Sequence of chain 1.B:
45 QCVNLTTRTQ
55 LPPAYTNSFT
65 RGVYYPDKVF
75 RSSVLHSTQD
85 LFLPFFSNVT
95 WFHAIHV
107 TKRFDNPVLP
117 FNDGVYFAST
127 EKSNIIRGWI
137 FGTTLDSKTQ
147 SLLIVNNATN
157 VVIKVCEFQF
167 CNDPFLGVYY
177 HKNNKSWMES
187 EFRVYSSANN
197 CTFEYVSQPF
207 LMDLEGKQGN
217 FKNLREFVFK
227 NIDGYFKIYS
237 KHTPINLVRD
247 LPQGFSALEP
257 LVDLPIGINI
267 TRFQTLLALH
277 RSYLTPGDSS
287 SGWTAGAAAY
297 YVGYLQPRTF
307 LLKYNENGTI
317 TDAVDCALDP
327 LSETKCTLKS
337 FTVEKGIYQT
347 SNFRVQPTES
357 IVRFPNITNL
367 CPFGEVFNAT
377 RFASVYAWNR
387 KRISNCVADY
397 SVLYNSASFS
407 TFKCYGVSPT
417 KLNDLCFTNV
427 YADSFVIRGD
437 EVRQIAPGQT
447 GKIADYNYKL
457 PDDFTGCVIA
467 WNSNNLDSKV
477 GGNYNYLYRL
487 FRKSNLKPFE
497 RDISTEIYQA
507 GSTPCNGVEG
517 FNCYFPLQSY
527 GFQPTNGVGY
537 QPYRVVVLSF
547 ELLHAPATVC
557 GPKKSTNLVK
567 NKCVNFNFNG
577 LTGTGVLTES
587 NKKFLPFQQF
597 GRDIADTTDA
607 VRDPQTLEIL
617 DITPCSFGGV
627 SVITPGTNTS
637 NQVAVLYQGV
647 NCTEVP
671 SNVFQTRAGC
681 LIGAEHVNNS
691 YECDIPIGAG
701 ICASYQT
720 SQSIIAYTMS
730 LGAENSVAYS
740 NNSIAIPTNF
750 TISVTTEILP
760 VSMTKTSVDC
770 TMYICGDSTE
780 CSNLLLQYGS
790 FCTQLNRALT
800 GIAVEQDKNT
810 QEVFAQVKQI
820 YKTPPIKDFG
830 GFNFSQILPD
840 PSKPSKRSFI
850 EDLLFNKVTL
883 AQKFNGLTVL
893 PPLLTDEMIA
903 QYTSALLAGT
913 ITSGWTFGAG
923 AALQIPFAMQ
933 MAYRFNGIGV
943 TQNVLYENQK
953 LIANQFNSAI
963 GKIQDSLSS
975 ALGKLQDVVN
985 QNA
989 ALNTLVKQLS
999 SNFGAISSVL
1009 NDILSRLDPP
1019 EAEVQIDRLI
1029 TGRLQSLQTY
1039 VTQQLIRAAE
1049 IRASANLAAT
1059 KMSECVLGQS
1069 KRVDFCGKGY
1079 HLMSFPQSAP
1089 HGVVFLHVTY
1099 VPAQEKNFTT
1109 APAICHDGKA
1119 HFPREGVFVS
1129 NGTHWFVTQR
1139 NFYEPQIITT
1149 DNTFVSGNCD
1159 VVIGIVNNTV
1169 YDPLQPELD

A protein and the small-molecule ligand that binds it are described below.
Small molecule (SMILES): CC(=O)N[C@@H]1[C@@H](O)[C@H](O)[C@@H](CO)O[C@H]1O

Binding-site contacts:
Ligand atom C5 contacts residue TYR59 of chain 1.B at 3.7 Å (hydrophobic).
Ligand atom N2 contacts residue ASN92 of chain 1.B at 2.9 Å (h-bond).
Ligand atom C1 contacts residue TYR59 of chain 1.B at 3.9 Å (hydrophobic).
Ligand atom O5 contacts residue ASN92 of chain 1.B at 2.4 Å (h-bond).
Ligand atom C3 contacts residue TYR59 of chain 1.B at 4.4 Å (hydrophobic).
Ligand atom C1 contacts residue ASN92 of chain 1.B at 1.4 Å.
Ligand atom O7 contacts residue ASN92 of chain 1.B at 3.7 Å.
Ligand atom C4 contacts residue TYR59 of chain 1.B at 4.5 Å (hydrophobic).
Ligand atom C8 contacts residue THR60 of chain 1.B at 3.8 Å.
Ligand atom C2 contacts residue ASN92 of chain 1.B at 2.5 Å.
Ligand atom C5 contacts residue ASN92 of chain 1.B at 3.7 Å.
Ligand atom C8 contacts residue ASN61 of chain 1.B at 4.3 Å.
Ligand atom C3 contacts residue ASN92 of chain 1.B at 3.8 Å.
Ligand atom O5 contacts residue TYR59 of chain 1.B at 4.1 Å.
Ligand atom C7 contacts residue ASN92 of chain 1.B at 3.5 Å.
Ligand atom C4 contacts residue ASN92 of chain 1.B at 4.2 Å.
Ligand atom C8 contacts residue ASN92 of chain 1.B at 4.0 Å.
Ligand atom N2 contacts residue TYR59 of chain 1.B at 4.3 Å.
Ligand atom C6 contacts residue TYR59 of chain 1.B at 4.1 Å (hydrophobic).